Sequence of chain 1.A:
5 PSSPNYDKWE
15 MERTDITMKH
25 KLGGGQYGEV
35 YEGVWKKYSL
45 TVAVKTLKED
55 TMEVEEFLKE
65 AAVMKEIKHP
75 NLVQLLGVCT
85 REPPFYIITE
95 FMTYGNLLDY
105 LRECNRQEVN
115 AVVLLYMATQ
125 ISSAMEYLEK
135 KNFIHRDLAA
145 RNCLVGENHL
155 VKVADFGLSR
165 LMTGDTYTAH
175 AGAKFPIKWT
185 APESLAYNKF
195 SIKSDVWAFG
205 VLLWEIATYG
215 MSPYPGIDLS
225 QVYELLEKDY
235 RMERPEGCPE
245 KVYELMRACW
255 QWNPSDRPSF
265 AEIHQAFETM

A protein and the small-molecule ligand that binds it are described below.
Small molecule (SMILES): CC(C)(C)c1cc(NC(=O)Nc2cccc(Cl)c2Cl)n(-c2ccc3c(c2)C[C@@H](C(=O)O)NC3)n1

Binding-site contacts:
Ligand atom C13 contacts residue ALA158 of chain 1.A at 3.7 Å (hydrophobic).
Ligand atom C9 contacts residue VAL77 of chain 1.A at 3.6 Å (hydrophobic).
Ligand atom CL1 contacts residue ALA47 of chain 1.A at 3.1 Å.
Ligand atom O2 contacts residue GLU60 of chain 1.A at 2.9 Å (salt-bridge).
Ligand atom CL2 contacts residue ILE91 of chain 1.A at 3.2 Å.
Ligand atom C20 contacts residue GLU64 of chain 1.A at 3.6 Å.
Ligand atom C3 contacts residue THR93 of chain 1.A at 3.8 Å.
Ligand atom C23 contacts residue GLU64 of chain 1.A at 3.8 Å.
Ligand atom C24 contacts residue GLU60 of chain 1.A at 3.7 Å.
Ligand atom CL2 contacts residue GLU64 of chain 1.A at 3.5 Å.
Ligand atom C19 contacts residue GLU64 of chain 1.A at 3.5 Å.
Ligand atom C1 contacts residue THR93 of chain 1.A at 3.7 Å.
Ligand atom C4 contacts residue PHE160 of chain 1.A at 3.2 Å (hydrophobic).
Ligand atom C8 contacts residue ASP159 of chain 1.A at 3.7 Å.
Ligand atom O3 contacts residue GLY161 of chain 1.A at 3.7 Å.
Ligand atom CL1 contacts residue LYS49 of chain 1.A at 3.5 Å.
Ligand atom C6 contacts residue GLU64 of chain 1.A at 3.8 Å.
Ligand atom C17 contacts residue GLU64 of chain 1.A at 3.3 Å.
Ligand atom CL1 contacts residue ILE91 of chain 1.A at 3.6 Å.
Ligand atom C7 contacts residue ASP159 of chain 1.A at 3.2 Å.
Ligand atom N4 contacts residue ASP159 of chain 1.A at 3.8 Å.
Ligand atom CL1 contacts residue THR93 of chain 1.A at 3.5 Å.
Ligand atom C9 contacts residue ASP159 of chain 1.A at 3.7 Å.
Ligand atom N2 contacts residue ASP159 of chain 1.A at 3.3 Å (salt-bridge).
Ligand atom O1 contacts residue ASP159 of chain 1.A at 3.2 Å (salt-bridge).
Ligand atom O1 contacts residue VAL77 of chain 1.A at 3.2 Å.
Ligand atom C21 contacts residue GLU60 of chain 1.A at 3.4 Å.
Ligand atom C21 contacts residue GLU64 of chain 1.A at 3.8 Å.
Ligand atom C7 contacts residue GLU64 of chain 1.A at 3.1 Å.
Ligand atom N2 contacts residue MET68 of chain 1.A at 3.7 Å.
Ligand atom C18 contacts residue GLU64 of chain 1.A at 3.3 Å.
Ligand atom N5 contacts residue GLU60 of chain 1.A at 2.7 Å (salt-bridge).
Ligand atom C22 contacts residue GLU60 of chain 1.A at 3.7 Å.
Ligand atom N1 contacts residue ASP159 of chain 1.A at 3.6 Å (salt-bridge).
Ligand atom N1 contacts residue GLU64 of chain 1.A at 2.7 Å (salt-bridge).
Ligand atom CL2 contacts residue MET68 of chain 1.A at 3.6 Å.
Ligand atom N2 contacts residue GLU64 of chain 1.A at 2.7 Å (salt-bridge).
Ligand atom C17 contacts residue ASP159 of chain 1.A at 3.6 Å.
Ligand atom C16 contacts residue GLU64 of chain 1.A at 3.8 Å.
Ligand atom O1 contacts residue ALA158 of chain 1.A at 3.5 Å.